Sequence of chain 2.A:
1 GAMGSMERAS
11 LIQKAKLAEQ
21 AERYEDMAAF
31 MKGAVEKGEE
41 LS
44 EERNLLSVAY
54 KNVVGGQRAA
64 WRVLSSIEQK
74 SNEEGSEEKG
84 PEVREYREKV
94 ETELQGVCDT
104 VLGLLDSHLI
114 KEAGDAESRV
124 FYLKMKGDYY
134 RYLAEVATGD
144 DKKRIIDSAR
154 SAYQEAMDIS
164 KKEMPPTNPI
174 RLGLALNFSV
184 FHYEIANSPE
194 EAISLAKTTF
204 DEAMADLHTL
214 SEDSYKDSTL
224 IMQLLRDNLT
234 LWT

Binding-site contacts:
Ligand atom CG contacts residue LEU227 of chain 2.A at 3.7 Å (hydrophobic).
Ligand atom O3P contacts residue ARG134 of chain 2.A at 2.7 Å (salt-bridge).
Ligand atom P contacts residue TYR135 of chain 2.A at 3.7 Å.
Ligand atom O contacts residue ASN180 of chain 2.A at 2.6 Å (h-bond).
Ligand atom CG contacts residue ASN231 of chain 2.A at 3.6 Å.
Ligand atom N contacts residue ASN180 of chain 2.A at 2.9 Å (h-bond).
Ligand atom OXT contacts residue LYS54 of chain 2.A at 2.9 Å (salt-bridge).
Ligand atom O contacts residue LEU234 of chain 2.A at 3.4 Å.
Ligand atom N contacts residue ASN231 of chain 2.A at 2.8 Å (h-bond).
Ligand atom O contacts residue LYS127 of chain 2.A at 2.8 Å (salt-bridge).
Ligand atom CB contacts residue ASN231 of chain 2.A at 3.6 Å.
Ligand atom O1P contacts residue ARG61 of chain 2.A at 2.7 Å (salt-bridge).
Ligand atom C contacts residue ASN231 of chain 2.A at 3.6 Å.
Ligand atom O contacts residue LEU179 of chain 2.A at 3.5 Å.
Ligand atom O2P contacts residue ARG134 of chain 2.A at 2.8 Å (salt-bridge).
Ligand atom CZ2 contacts residue ARG65 of chain 2.A at 3.7 Å.
Ligand atom P contacts residue ARG61 of chain 2.A at 3.7 Å.
Ligand atom O2P contacts residue ARG61 of chain 2.A at 3.0 Å (salt-bridge).
Ligand atom NZ contacts residue ASP230 of chain 2.A at 2.9 Å (salt-bridge).
Ligand atom NH2 contacts residue VAL183 of chain 2.A at 3.8 Å.
Ligand atom CA contacts residue ASN231 of chain 2.A at 3.7 Å.
Ligand atom NH2 contacts residue GLU187 of chain 2.A at 2.9 Å (salt-bridge).
Ligand atom CB contacts residue ASN231 of chain 2.A at 3.6 Å.
Ligand atom CZ contacts residue GLU187 of chain 2.A at 3.5 Å.
Ligand atom NH2 contacts residue ARG61 of chain 2.A at 3.7 Å.
Ligand atom NE contacts residue GLU187 of chain 2.A at 3.0 Å (salt-bridge).
Ligand atom NH2 contacts residue ARG134 of chain 2.A at 3.7 Å.
Ligand atom O3P contacts residue TYR135 of chain 2.A at 2.6 Å (h-bond).
Ligand atom CB contacts residue ASN180 of chain 2.A at 3.4 Å.
Ligand atom C contacts residue ASN180 of chain 2.A at 3.8 Å.
Ligand atom C contacts residue ASN180 of chain 2.A at 3.6 Å.
Ligand atom CA contacts residue ASN231 of chain 2.A at 3.5 Å.
Ligand atom O contacts residue VAL183 of chain 2.A at 3.3 Å.
Ligand atom CA contacts residue ASN180 of chain 2.A at 3.3 Å.
Ligand atom C contacts residue LYS127 of chain 2.A at 3.8 Å.
Ligand atom CH2 contacts residue ARG65 of chain 2.A at 3.7 Å.
Ligand atom P contacts residue ARG134 of chain 2.A at 3.7 Å.
Ligand atom CD contacts residue GLU187 of chain 2.A at 3.7 Å.
Ligand atom O contacts residue ASN231 of chain 2.A at 3.0 Å (h-bond).
Ligand atom C contacts residue LYS54 of chain 2.A at 3.8 Å.

This protein binds this small molecule.
Small molecule (SMILES): CC(C)C[C@H](NC(=O)[C@H](COP(=O)(O)O)NC(=O)[C@H](CCCC[NH3+])NC(=O)[C@H](CCCNC(N)=[NH2+])NC(=O)[C@H](Cc1c[nH]c2ccccc12)NC(=O)[C@@H](N)CCC(N)=O)C(=O)O